The protein below binds the small molecule below.
Small molecule (SMILES): O=P(O)(O)OC[C@H]1O[C@@H](n2cnc3c(Cl)[nH+]cnc32)[C@H](O)[C@@H]1O

Binding-site contacts:
Ligand atom C6 contacts residue ILE330 of chain 2.B at 3.8 Å (hydrophobic).
Ligand atom O3P contacts residue GLY328 of chain 2.B at 2.9 Å.
Ligand atom O5' contacts residue GLY365 of chain 2.B at 3.6 Å.
Ligand atom O5' contacts residue GLY328 of chain 2.B at 3.2 Å.
Ligand atom C5' contacts residue MET70 of chain 2.B at 3.6 Å (hydrophobic).
Ligand atom N1 contacts residue CYS331 of chain 2.B at 3.1 Å (h-bond).
Ligand atom O2P contacts residue SER329 of chain 2.B at 2.6 Å (h-bond).
Ligand atom O3P contacts residue GLY365 of chain 2.B at 3.8 Å.
Ligand atom C2 contacts residue GLN334 of chain 2.B at 3.7 Å.
Ligand atom N1 contacts residue GLN334 of chain 2.B at 3.4 Å (h-bond).
Ligand atom C3' contacts residue SER68 of chain 2.B at 3.3 Å.
Ligand atom O3' contacts residue ARG322 of chain 2.B at 2.9 Å (salt-bridge).
Ligand atom O5' contacts residue SER329 of chain 2.B at 3.4 Å (h-bond).
Ligand atom C3' contacts residue ARG322 of chain 2.B at 3.6 Å.
Ligand atom N3 contacts residue SER329 of chain 2.B at 3.7 Å.
Ligand atom C4 contacts residue SER329 of chain 2.B at 3.5 Å.
Ligand atom O1P contacts residue GLY387 of chain 2.B at 3.0 Å (h-bond).
Ligand atom C2' contacts residue ASP364 of chain 2.B at 3.9 Å.
Ligand atom C4' contacts residue ASP364 of chain 2.B at 3.3 Å.
Ligand atom O3' contacts residue MET385 of chain 2.B at 3.5 Å (h-bond).
Ligand atom O2' contacts residue ASP364 of chain 2.B at 2.8 Å (salt-bridge).
Ligand atom C5 contacts residue CYS331 of chain 2.B at 2.5 Å (hydrophobic).
Ligand atom O4' contacts residue GLY328 of chain 2.B at 3.8 Å.
Ligand atom O3' contacts residue SER68 of chain 2.B at 2.8 Å (h-bond).
Ligand atom N7 contacts residue CYS331 of chain 2.B at 2.8 Å (h-bond).
Ligand atom C6 contacts residue CYS331 of chain 2.B at 1.9 Å (hydrophobic).
Ligand atom C3' contacts residue ASP364 of chain 2.B at 3.4 Å.
Ligand atom O2' contacts residue ARG322 of chain 2.B at 3.4 Å (salt-bridge).
Ligand atom C2' contacts residue ARG322 of chain 2.B at 3.6 Å.
Ligand atom N9 contacts residue SER329 of chain 2.B at 3.6 Å (h-bond).
Ligand atom C8 contacts residue MET70 of chain 2.B at 3.8 Å (hydrophobic).
Ligand atom O3P contacts residue SER329 of chain 2.B at 3.6 Å (h-bond).
Ligand atom P contacts residue SER329 of chain 2.B at 3.8 Å.
Ligand atom O4' contacts residue SER329 of chain 2.B at 3.4 Å (h-bond).
Ligand atom O2P contacts residue SER388 of chain 2.B at 2.7 Å (h-bond).
Ligand atom O3P contacts residue GLY366 of chain 2.B at 2.9 Å (h-bond).
Ligand atom O1P contacts residue SER388 of chain 2.B at 3.7 Å.
Ligand atom O3' contacts residue ASP364 of chain 2.B at 2.6 Å (salt-bridge).
Ligand atom P contacts residue SER388 of chain 2.B at 3.5 Å.
Ligand atom P contacts residue GLY328 of chain 2.B at 3.8 Å.

Sequence of chain 2.B:
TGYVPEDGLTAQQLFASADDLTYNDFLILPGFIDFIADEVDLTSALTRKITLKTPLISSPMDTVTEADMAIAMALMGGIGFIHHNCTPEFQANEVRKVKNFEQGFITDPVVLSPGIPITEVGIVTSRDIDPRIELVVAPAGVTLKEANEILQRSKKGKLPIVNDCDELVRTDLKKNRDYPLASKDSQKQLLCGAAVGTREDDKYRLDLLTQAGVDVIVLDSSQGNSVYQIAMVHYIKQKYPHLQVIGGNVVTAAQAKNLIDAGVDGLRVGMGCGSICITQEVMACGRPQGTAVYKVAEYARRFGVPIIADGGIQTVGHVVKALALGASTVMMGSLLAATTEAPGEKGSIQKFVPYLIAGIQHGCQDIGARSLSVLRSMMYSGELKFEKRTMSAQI